Sequence of chain 1.J:
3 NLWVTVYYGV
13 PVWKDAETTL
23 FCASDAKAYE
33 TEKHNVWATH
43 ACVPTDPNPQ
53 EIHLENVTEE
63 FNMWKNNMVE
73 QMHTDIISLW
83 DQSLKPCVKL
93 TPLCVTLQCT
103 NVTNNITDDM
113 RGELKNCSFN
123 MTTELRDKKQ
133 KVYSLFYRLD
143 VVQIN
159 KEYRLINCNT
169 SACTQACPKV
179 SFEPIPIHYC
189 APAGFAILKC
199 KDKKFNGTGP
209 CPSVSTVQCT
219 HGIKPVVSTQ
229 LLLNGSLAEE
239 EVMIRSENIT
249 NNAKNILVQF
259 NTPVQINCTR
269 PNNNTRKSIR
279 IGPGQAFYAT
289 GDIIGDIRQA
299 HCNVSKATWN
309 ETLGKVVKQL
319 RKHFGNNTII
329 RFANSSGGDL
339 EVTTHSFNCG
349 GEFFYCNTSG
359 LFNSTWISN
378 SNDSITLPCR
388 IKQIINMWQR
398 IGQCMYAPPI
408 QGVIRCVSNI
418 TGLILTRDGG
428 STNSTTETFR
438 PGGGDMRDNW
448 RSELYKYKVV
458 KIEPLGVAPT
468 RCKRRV

Binding-site contacts:
Ligand atom O5 contacts residue TRP364 of chain 1.J at 4.4 Å.
Ligand atom C8 contacts residue ASN308 of chain 1.J at 3.8 Å.
Ligand atom C1 contacts residue TRP364 of chain 1.J at 4.2 Å (hydrophobic).
Ligand atom C7 contacts residue ASN308 of chain 1.J at 3.4 Å.
Ligand atom O5 contacts residue ASN308 of chain 1.J at 2.4 Å (h-bond).
Ligand atom C3 contacts residue ASN308 of chain 1.J at 3.8 Å.
Ligand atom C2 contacts residue ASN308 of chain 1.J at 2.5 Å.
Ligand atom N2 contacts residue ASN308 of chain 1.J at 2.9 Å (h-bond).
Ligand atom C1 contacts residue ASN308 of chain 1.J at 1.4 Å.
Ligand atom C4 contacts residue ASN308 of chain 1.J at 4.2 Å.
Ligand atom C5 contacts residue TRP364 of chain 1.J at 4.2 Å (hydrophobic).
Ligand atom C5 contacts residue ASN308 of chain 1.J at 3.7 Å.
Ligand atom O7 contacts residue ASN308 of chain 1.J at 3.4 Å (h-bond).

The small molecule below binds the protein below.
Small molecule (SMILES): CC(=O)N[C@@H]1[C@@H](O)[C@H](O)[C@@H](CO)O[C@H]1O